Binding-site contacts:
Ligand atom N1 contacts residue SO41 of chain 1.B at 2.5 Å (h-bond).
Ligand atom N3 contacts residue SER172 of chain 1.A at 3.1 Å (h-bond).
Ligand atom C15 contacts residue GLY196 of chain 1.A at 3.3 Å.
Ligand atom C15 contacts residue TRP193 of chain 1.A at 3.8 Å (hydrophobic).
Ligand atom N4 contacts residue CYS197 of chain 1.A at 3.5 Å.
Ligand atom O1 contacts residue TYR81 of chain 1.A at 3.3 Å (h-bond).
Ligand atom C17 contacts residue GLN174 of chain 1.A at 3.6 Å.
Ligand atom O4 contacts residue SER177 of chain 1.A at 3.7 Å.
Ligand atom O3 contacts residue SER177 of chain 1.A at 3.6 Å (h-bond).
Ligand atom C12 contacts residue CYS173 of chain 1.A at 3.5 Å (hydrophobic).
Ligand atom O4 contacts residue HIS40 of chain 1.A at 3.4 Å (h-bond).
Ligand atom C14 contacts residue TRP193 of chain 1.A at 3.7 Å (hydrophobic).
Ligand atom C14 contacts residue ASP171 of chain 1.A at 3.5 Å.
Ligand atom C7 contacts residue TYR81 of chain 1.A at 3.5 Å (hydrophobic).
Ligand atom C15 contacts residue GLY194 of chain 1.A at 3.5 Å.
Ligand atom C18 contacts residue SER192 of chain 1.A at 3.5 Å.
Ligand atom C18 contacts residue HIS40 of chain 1.A at 3.4 Å.
Ligand atom O3 contacts residue GLN174 of chain 1.A at 3.7 Å.
Ligand atom C10 contacts residue GLN174 of chain 1.A at 3.9 Å.
Ligand atom N3 contacts residue ASP171 of chain 1.A at 2.9 Å (salt-bridge).
Ligand atom C7 contacts residue TRP193 of chain 1.A at 3.8 Å (hydrophobic).
Ligand atom C12 contacts residue SER172 of chain 1.A at 3.9 Å.
Ligand atom C14 contacts residue SER172 of chain 1.A at 3.3 Å.
Ligand atom C11 contacts residue CYS173 of chain 1.A at 3.4 Å (hydrophobic).
Ligand atom C6 contacts residue TYR81 of chain 1.A at 3.4 Å (hydrophobic).
Ligand atom C13 contacts residue TRP193 of chain 1.A at 3.8 Å (hydrophobic).
Ligand atom C8 contacts residue SER192 of chain 1.A at 3.3 Å.
Ligand atom C1 contacts residue SO41 of chain 1.B at 3.4 Å.
Ligand atom O2 contacts residue TRP193 of chain 1.A at 3.5 Å.
Ligand atom N2 contacts residue SO41 of chain 1.B at 2.5 Å (h-bond).
Ligand atom C14 contacts residue GLY196 of chain 1.A at 3.8 Å.
Ligand atom N4 contacts residue ASP171 of chain 1.A at 2.8 Å (salt-bridge).
Ligand atom N3 contacts residue TRP193 of chain 1.A at 3.9 Å.
Ligand atom N4 contacts residue SER172 of chain 1.A at 3.5 Å (h-bond).
Ligand atom N3 contacts residue GLY204 of chain 1.A at 3.5 Å.
Ligand atom C4 contacts residue HIS40 of chain 1.A at 3.8 Å.
Ligand atom C5 contacts residue TYR81 of chain 1.A at 3.6 Å (hydrophobic).
Ligand atom N4 contacts residue GLY196 of chain 1.A at 2.7 Å (h-bond).
Ligand atom C11 contacts residue GLN174 of chain 1.A at 3.8 Å.
Ligand atom C4 contacts residue TYR81 of chain 1.A at 3.9 Å (hydrophobic).

The protein below binds the small molecule below.
Small molecule (SMILES): N=C(N)c1ccc(O[C@H]2CO[C@H]3[C@@H]2OC[C@H]3Oc2ccc(C(=N)N)cc2)cc1

Sequence of chain 1.A:
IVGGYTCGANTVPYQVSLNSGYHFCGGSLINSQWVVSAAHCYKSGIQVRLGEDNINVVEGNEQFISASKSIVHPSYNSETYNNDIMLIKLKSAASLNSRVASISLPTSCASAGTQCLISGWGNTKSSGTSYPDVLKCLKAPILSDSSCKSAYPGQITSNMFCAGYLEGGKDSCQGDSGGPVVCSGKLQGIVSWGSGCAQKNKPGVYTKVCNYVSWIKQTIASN